Binding-site contacts:
Ligand atom C1 contacts residue THR385 of chain 1.D at 3.8 Å.
Ligand atom O5 contacts residue ASN378 of chain 1.D at 2.4 Å (h-bond).
Ligand atom N2 contacts residue THR385 of chain 1.D at 4.0 Å.
Ligand atom C2 contacts residue ASN378 of chain 1.D at 2.5 Å.
Ligand atom C2 contacts residue SER97 of chain 1.E at 4.0 Å.
Ligand atom C8 contacts residue ASN381 of chain 1.D at 3.8 Å.
Ligand atom C6 contacts residue ARG158 of chain 1.D at 3.8 Å.
Ligand atom O7 contacts residue ASN381 of chain 1.D at 3.1 Å (h-bond).
Ligand atom O3 contacts residue ARG194 of chain 1.D at 4.2 Å.
Ligand atom N2 contacts residue ASN378 of chain 1.D at 2.9 Å (h-bond).
Ligand atom C7 contacts residue GLU95 of chain 1.E at 3.9 Å.
Ligand atom C4 contacts residue SER97 of chain 1.E at 4.4 Å.
Ligand atom C8 contacts residue GLU95 of chain 1.E at 3.4 Å.
Ligand atom C8 contacts residue SER97 of chain 1.E at 4.0 Å.
Ligand atom N2 contacts residue ASN381 of chain 1.D at 3.8 Å.
Ligand atom O4 contacts residue SER97 of chain 1.E at 3.8 Å.
Ligand atom C3 contacts residue ASN378 of chain 1.D at 3.8 Å.
Ligand atom O5 contacts residue SER97 of chain 1.E at 4.2 Å.
Ligand atom C8 contacts residue THR385 of chain 1.D at 4.1 Å.
Ligand atom O7 contacts residue ASN378 of chain 1.D at 4.4 Å.
Ligand atom C7 contacts residue ASN378 of chain 1.D at 4.0 Å.
Ligand atom C3 contacts residue ARG158 of chain 1.D at 3.8 Å.
Ligand atom C1 contacts residue SER97 of chain 1.E at 4.2 Å.
Ligand atom C4 contacts residue ASN378 of chain 1.D at 4.3 Å.
Ligand atom C3 contacts residue SER97 of chain 1.E at 3.7 Å.
Ligand atom O3 contacts residue SER97 of chain 1.E at 3.6 Å.
Ligand atom C1 contacts residue ASN378 of chain 1.D at 1.4 Å.
Ligand atom O6 contacts residue SER154 of chain 1.D at 3.9 Å.
Ligand atom C5 contacts residue ARG158 of chain 1.D at 3.5 Å.
Ligand atom C5 contacts residue ASN378 of chain 1.D at 3.6 Å.
Ligand atom O6 contacts residue ASN378 of chain 1.D at 4.4 Å.
Ligand atom C7 contacts residue ASN381 of chain 1.D at 3.3 Å.
Ligand atom N2 contacts residue GLU95 of chain 1.E at 4.3 Å.
Ligand atom C4 contacts residue ARG158 of chain 1.D at 3.8 Å.
Ligand atom O3 contacts residue PRO96 of chain 1.E at 4.3 Å.
Ligand atom O2 contacts residue SER97 of chain 1.E at 2.7 Å (h-bond).
Ligand atom O4 contacts residue ARG158 of chain 1.D at 3.0 Å (salt-bridge).
Ligand atom C8 contacts residue ASP152 of chain 1.D at 3.9 Å.
Ligand atom C8 contacts residue SER154 of chain 1.D at 4.1 Å.
Ligand atom O7 contacts residue GLU95 of chain 1.E at 3.9 Å.

Sequence of chain 1.D:
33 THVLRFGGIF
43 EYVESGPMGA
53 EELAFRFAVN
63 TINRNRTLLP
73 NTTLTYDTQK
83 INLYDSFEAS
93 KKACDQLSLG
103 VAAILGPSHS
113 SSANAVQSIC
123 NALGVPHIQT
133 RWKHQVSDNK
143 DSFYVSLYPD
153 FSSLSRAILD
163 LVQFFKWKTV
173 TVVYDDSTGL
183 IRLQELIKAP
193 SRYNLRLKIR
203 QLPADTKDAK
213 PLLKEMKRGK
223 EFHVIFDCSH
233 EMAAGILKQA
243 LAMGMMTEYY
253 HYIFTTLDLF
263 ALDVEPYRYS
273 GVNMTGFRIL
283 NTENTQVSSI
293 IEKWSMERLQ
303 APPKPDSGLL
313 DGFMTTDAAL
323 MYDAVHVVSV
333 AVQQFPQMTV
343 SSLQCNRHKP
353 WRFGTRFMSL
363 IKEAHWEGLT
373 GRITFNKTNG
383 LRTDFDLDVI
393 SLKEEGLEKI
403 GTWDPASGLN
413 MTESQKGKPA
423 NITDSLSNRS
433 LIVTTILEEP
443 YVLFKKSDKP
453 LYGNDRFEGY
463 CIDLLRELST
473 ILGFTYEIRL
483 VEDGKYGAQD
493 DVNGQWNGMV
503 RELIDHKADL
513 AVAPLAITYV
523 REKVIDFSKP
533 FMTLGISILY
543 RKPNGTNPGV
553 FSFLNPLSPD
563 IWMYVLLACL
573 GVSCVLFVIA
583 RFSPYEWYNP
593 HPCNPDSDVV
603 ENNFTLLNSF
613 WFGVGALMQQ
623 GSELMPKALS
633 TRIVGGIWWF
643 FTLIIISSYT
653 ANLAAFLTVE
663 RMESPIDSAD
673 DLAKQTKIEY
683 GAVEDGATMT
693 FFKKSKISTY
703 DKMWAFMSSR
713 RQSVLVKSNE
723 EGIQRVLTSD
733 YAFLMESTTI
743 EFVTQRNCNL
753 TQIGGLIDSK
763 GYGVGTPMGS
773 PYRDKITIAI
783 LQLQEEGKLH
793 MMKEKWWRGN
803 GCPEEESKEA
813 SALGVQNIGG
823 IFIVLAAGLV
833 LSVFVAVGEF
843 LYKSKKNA

A protein and the small-molecule ligand that binds it are described below.
Small molecule (SMILES): CC(=O)N[C@H]1[C@H](O[C@H]2[C@H](O)[C@@H](NC(C)=O)CO[C@@H]2CO)O[C@H](CO)[C@@H](O[C@@H]2O[C@H](CO)[C@@H](O)[C@H](O)[C@@H]2O)[C@@H]1O

Sequence of chain 1.E:
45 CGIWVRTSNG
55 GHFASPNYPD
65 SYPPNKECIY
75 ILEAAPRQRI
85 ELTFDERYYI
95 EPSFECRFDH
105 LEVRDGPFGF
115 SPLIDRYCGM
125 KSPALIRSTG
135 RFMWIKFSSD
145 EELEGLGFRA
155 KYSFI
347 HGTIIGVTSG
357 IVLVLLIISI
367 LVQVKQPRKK